Binding-site contacts:
Ligand atom C16 contacts residue PHE10 of chain 2.A at 3.9 Å (hydrophobic).
Ligand atom O24 contacts residue LEU101 of chain 2.A at 4.5 Å.
Ligand atom O11 contacts residue PHE10 of chain 2.A at 3.2 Å.
Ligand atom O12 contacts residue CYS9 of chain 2.A at 4.2 Å.
Ligand atom C4 contacts residue ILE218 of chain 2.B at 4.5 Å (hydrophobic).
Ligand atom C26 contacts residue LEU101 of chain 2.A at 3.8 Å (hydrophobic).
Ligand atom O1 contacts residue PHE13 of chain 2.A at 3.9 Å.
Ligand atom P1 contacts residue PHE10 of chain 2.A at 3.3 Å.
Ligand atom O14 contacts residue PHE10 of chain 2.A at 2.8 Å.
Ligand atom C2 contacts residue PHE10 of chain 2.A at 4.0 Å (hydrophobic).
Ligand atom O13 contacts residue VAL94 of chain 2.A at 4.1 Å.
Ligand atom C15 contacts residue PHE10 of chain 2.A at 3.7 Å (hydrophobic).
Ligand atom O12 contacts residue VAL94 of chain 2.A at 4.4 Å.
Ligand atom C15 contacts residue CYS9 of chain 2.A at 4.2 Å (hydrophobic).
Ligand atom O12 contacts residue PHE10 of chain 2.A at 3.6 Å.
Ligand atom O23 contacts residue LEU98 of chain 2.A at 4.0 Å.
Ligand atom O32 contacts residue LEU98 of chain 2.A at 4.1 Å.
Ligand atom C25 contacts residue ALA97 of chain 2.A at 4.5 Å (hydrophobic).
Ligand atom O3B contacts residue LEU98 of chain 2.A at 3.9 Å.
Ligand atom O12 contacts residue PHE13 of chain 2.A at 4.2 Å.

Sequence of chain 2.B:
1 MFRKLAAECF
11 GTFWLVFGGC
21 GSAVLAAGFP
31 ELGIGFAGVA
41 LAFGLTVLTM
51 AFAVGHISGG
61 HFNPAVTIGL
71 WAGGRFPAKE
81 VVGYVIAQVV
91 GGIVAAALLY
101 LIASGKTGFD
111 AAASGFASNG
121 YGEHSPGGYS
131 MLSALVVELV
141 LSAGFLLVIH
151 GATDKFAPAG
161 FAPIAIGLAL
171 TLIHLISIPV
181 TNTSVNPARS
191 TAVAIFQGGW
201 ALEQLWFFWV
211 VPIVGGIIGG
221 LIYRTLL

Sequence of chain 2.A:
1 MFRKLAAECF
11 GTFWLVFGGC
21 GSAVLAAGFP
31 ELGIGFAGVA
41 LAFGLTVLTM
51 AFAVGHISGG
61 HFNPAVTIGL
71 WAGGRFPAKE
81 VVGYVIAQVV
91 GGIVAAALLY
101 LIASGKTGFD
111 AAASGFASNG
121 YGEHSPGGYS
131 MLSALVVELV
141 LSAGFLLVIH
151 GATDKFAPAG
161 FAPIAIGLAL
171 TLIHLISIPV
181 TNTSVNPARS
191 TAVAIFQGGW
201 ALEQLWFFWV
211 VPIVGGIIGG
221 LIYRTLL

This small molecule binds to this protein.
Small molecule (SMILES): CCO[P](=O)(O)O[C@@H]1[C@@H](O)[C@H](O)C(COP(=O)(O)OCC2O[C@@H](O)[C@H](O[P](=O)(O)OCC)[C@@H](O)[C@@H]2O)O[C@H]1O